Binding-site contacts:
Ligand atom O6 contacts residue ASN234 of chain 1.B at 4.0 Å.
Ligand atom C2 contacts residue ASN234 of chain 1.B at 2.4 Å.
Ligand atom O5 contacts residue ASN234 of chain 1.B at 1.9 Å (h-bond).
Ligand atom O7 contacts residue ASN234 of chain 1.B at 3.4 Å (h-bond).
Ligand atom C4 contacts residue ASN234 of chain 1.B at 3.9 Å.
Ligand atom C1 contacts residue ASN234 of chain 1.B at 1.4 Å.
Ligand atom C3 contacts residue ASN234 of chain 1.B at 3.7 Å.
Ligand atom C7 contacts residue ASN234 of chain 1.B at 3.6 Å.
Ligand atom C6 contacts residue ASN234 of chain 1.B at 4.2 Å.
Ligand atom C5 contacts residue ASN234 of chain 1.B at 3.3 Å.
Ligand atom N2 contacts residue ASN234 of chain 1.B at 3.1 Å (h-bond).

This protein binds this small molecule.
Small molecule (SMILES): CC(=O)N[C@@H]1[C@@H](O)[C@H](O)[C@@H](CO)O[C@H]1O

Sequence of chain 1.B:
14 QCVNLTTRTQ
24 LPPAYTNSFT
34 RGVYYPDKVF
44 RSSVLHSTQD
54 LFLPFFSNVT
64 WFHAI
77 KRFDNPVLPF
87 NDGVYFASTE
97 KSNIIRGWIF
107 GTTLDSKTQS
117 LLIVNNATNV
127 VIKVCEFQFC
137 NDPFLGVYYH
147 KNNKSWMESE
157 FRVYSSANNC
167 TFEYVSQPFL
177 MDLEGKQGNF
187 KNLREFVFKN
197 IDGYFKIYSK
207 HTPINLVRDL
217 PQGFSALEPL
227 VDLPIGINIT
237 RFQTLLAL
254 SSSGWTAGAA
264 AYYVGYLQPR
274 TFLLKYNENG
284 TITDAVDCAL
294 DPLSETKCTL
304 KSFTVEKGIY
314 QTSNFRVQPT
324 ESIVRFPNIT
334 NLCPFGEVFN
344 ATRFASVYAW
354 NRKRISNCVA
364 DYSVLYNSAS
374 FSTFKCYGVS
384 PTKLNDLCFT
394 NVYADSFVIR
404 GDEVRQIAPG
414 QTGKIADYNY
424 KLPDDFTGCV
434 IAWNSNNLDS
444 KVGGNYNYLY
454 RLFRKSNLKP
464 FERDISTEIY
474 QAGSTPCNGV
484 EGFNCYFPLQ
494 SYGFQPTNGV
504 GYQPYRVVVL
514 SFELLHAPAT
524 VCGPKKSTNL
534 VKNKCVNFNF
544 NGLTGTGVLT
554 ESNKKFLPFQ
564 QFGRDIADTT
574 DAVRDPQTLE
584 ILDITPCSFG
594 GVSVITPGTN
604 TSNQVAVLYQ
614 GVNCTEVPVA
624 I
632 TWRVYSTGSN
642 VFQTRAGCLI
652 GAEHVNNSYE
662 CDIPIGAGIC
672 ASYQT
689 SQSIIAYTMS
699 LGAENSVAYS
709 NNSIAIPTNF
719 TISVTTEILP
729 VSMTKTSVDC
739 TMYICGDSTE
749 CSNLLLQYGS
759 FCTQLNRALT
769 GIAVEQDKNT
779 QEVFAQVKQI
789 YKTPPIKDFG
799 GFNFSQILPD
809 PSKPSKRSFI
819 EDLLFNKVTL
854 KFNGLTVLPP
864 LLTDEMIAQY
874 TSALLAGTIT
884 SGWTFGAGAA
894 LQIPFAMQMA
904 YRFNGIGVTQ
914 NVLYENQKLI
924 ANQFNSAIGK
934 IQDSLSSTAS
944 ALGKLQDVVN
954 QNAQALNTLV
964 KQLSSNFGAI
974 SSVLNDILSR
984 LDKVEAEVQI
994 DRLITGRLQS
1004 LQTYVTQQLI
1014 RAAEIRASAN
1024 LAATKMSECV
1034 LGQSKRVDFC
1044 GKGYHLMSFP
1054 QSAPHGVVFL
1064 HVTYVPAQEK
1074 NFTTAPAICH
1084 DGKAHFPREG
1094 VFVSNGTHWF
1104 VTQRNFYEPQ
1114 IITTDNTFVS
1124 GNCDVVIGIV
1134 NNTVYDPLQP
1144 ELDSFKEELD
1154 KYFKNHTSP